Binding-site contacts:
Ligand atom N1 contacts residue LEU71 of chain 2.B at 3.4 Å (h-bond).
Ligand atom CAQ contacts residue LEU71 of chain 2.B at 3.5 Å (hydrophobic).
Ligand atom N9 contacts residue LYS31 of chain 2.B at 3.5 Å (salt-bridge).
Ligand atom OBJ contacts residue ARG32 of chain 2.B at 3.0 Å (salt-bridge).
Ligand atom SBK contacts residue GLY149 of chain 2.B at 3.6 Å (h-bond).
Ligand atom C4' contacts residue ASP30 of chain 2.B at 3.3 Å.
Ligand atom CBM contacts residue LEU71 of chain 2.B at 3.5 Å (hydrophobic).
Ligand atom NBD contacts residue PHE255 of chain 3.B at 3.5 Å.
Ligand atom N1 contacts residue ALA34 of chain 2.B at 3.4 Å.
Ligand atom OAJ contacts residue ARG32 of chain 2.B at 3.0 Å (salt-bridge).
Ligand atom OAE contacts residue GLY117 of chain 2.B at 3.6 Å.
Ligand atom CAW contacts residue ALA69 of chain 2.B at 3.2 Å (hydrophobic).
Ligand atom O4' contacts residue ASP30 of chain 2.B at 3.5 Å (salt-bridge).
Ligand atom N7 contacts residue ALA69 of chain 2.B at 3.4 Å.
Ligand atom C6 contacts residue LEU71 of chain 2.B at 3.6 Å (hydrophobic).
Ligand atom N7 contacts residue PHE255 of chain 3.B at 3.3 Å.
Ligand atom N1 contacts residue ASP72 of chain 2.B at 3.2 Å.
Ligand atom C5 contacts residue PHE255 of chain 3.B at 3.5 Å (hydrophobic).
Ligand atom CBN contacts residue ALA69 of chain 2.B at 3.4 Å (hydrophobic).
Ligand atom N1 contacts residue LEU73 of chain 2.B at 2.8 Å (h-bond).
Ligand atom OAN contacts residue LYS31 of chain 2.B at 2.7 Å (salt-bridge).
Ligand atom CAW contacts residue VAL116 of chain 2.B at 3.5 Å (hydrophobic).
Ligand atom C6 contacts residue ALA34 of chain 2.B at 3.6 Å (hydrophobic).
Ligand atom C4 contacts residue LYS31 of chain 2.B at 3.6 Å.
Ligand atom N6 contacts residue ALA69 of chain 2.B at 3.4 Å (h-bond).
Ligand atom OAE contacts residue GLY118 of chain 2.B at 2.6 Å (h-bond).
Ligand atom OAF contacts residue ARG144 of chain 2.B at 3.1 Å (salt-bridge).
Ligand atom NBC contacts residue ALA69 of chain 2.B at 2.6 Å (h-bond).
Ligand atom C2 contacts residue ASP72 of chain 2.B at 3.2 Å.
Ligand atom C8 contacts residue PHE255 of chain 3.B at 3.6 Å (hydrophobic).
Ligand atom O4' contacts residue LYS31 of chain 2.B at 3.5 Å.
Ligand atom PCB contacts residue ARG32 of chain 2.B at 3.5 Å.
Ligand atom N6 contacts residue LEU71 of chain 2.B at 3.0 Å (h-bond).
Ligand atom CAU contacts residue PHE255 of chain 3.B at 3.3 Å (hydrophobic).
Ligand atom O4' contacts residue ARG32 of chain 2.B at 3.6 Å.
Ligand atom CAC contacts residue TYR136 of chain 2.B at 3.2 Å (hydrophobic).
Ligand atom SBL contacts residue ILE146 of chain 2.B at 3.5 Å.
Ligand atom C2 contacts residue LEU73 of chain 2.B at 3.5 Å (hydrophobic).
Ligand atom CAB contacts residue ALA69 of chain 2.B at 3.5 Å (hydrophobic).
Ligand atom OAE contacts residue LEU71 of chain 2.B at 3.0 Å (h-bond).

A protein and the small-molecule ligand that binds it are described below.
Small molecule (SMILES): CSCCC(=O)SCCNC(=O)CCNC(=O)[C@H](O)C(C)(C)COP(=O)(O)OP(=O)(O)OC[C@H]1O[C@@H](n2cnc3c(N)ncnc32)[C@H](O)[C@@H]1OP(=O)(O)O

Sequence of chain 2.B:
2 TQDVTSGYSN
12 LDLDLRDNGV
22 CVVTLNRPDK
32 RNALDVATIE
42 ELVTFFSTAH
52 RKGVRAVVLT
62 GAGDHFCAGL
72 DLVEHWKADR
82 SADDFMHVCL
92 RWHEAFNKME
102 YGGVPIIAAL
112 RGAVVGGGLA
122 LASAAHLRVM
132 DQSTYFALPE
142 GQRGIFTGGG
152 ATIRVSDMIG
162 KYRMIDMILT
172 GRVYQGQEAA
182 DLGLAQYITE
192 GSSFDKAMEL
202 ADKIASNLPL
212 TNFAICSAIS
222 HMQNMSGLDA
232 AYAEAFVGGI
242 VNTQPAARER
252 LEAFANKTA

Sequence of chain 3.B:
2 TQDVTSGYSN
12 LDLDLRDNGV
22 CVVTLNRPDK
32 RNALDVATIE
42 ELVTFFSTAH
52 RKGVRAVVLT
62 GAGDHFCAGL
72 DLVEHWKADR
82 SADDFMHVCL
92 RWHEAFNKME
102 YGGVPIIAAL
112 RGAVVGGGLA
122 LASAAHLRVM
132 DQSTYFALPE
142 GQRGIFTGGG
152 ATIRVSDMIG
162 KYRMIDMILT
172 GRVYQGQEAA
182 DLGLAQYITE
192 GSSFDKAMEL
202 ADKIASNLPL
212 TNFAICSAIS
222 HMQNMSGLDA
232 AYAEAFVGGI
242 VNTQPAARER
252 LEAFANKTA